Binding-site contacts:
Ligand atom CB contacts residue SER216 of chain 1.A at 3.8 Å.
Ligand atom OE1 contacts residue VAL414 of chain 1.A at 4.2 Å.
Ligand atom CD contacts residue TYR396 of chain 1.A at 3.8 Å (hydrophobic).
Ligand atom N contacts residue GLN215 of chain 1.A at 3.6 Å.
Ligand atom CD contacts residue GLN215 of chain 1.A at 4.1 Å.
Ligand atom CG contacts residue TYR179 of chain 1.A at 3.9 Å (hydrophobic).
Ligand atom CG contacts residue GLN215 of chain 1.A at 3.7 Å.
Ligand atom C contacts residue ASN318 of chain 1.A at 3.7 Å.
Ligand atom CB contacts residue TYR179 of chain 1.A at 4.3 Å (hydrophobic).
Ligand atom C contacts residue TYR344 of chain 1.A at 3.5 Å (hydrophobic).
Ligand atom CG contacts residue SER216 of chain 1.A at 4.0 Å.
Ligand atom OE2 contacts residue TYR396 of chain 1.A at 3.6 Å (h-bond).
Ligand atom CG contacts residue VAL414 of chain 1.A at 3.3 Å (hydrophobic).
Ligand atom N contacts residue GLU311 of chain 1.A at 2.9 Å (salt-bridge).
Ligand atom OXT contacts residue ASN318 of chain 1.A at 3.7 Å.
Ligand atom CA contacts residue GLU311 of chain 1.A at 4.3 Å.
Ligand atom OE2 contacts residue VAL414 of chain 1.A at 3.0 Å (h-bond).
Ligand atom CA contacts residue GLN215 of chain 1.A at 4.4 Å.
Ligand atom O contacts residue ASN318 of chain 1.A at 3.3 Å (h-bond).
Ligand atom O contacts residue CYS348 of chain 1.A at 4.0 Å.
Ligand atom CB contacts residue GLN215 of chain 1.A at 3.9 Å.
Ligand atom OE2 contacts residue SER216 of chain 1.A at 3.0 Å (h-bond).
Ligand atom OE2 contacts residue GLN215 of chain 1.A at 3.3 Å.
Ligand atom OXT contacts residue TYR344 of chain 1.A at 3.6 Å.
Ligand atom OXT contacts residue ASN265 of chain 1.A at 2.8 Å (h-bond).
Ligand atom OE1 contacts residue SER216 of chain 1.A at 3.0 Å (h-bond).
Ligand atom C contacts residue ASN265 of chain 1.A at 4.0 Å.
Ligand atom N contacts residue TYR179 of chain 1.A at 3.0 Å (h-bond).
Ligand atom O contacts residue TYR344 of chain 1.A at 2.8 Å (h-bond).
Ligand atom O contacts residue GLU311 of chain 1.A at 4.4 Å.
Ligand atom CD contacts residue VAL414 of chain 1.A at 3.7 Å (hydrophobic).
Ligand atom CD contacts residue GLY413 of chain 1.A at 4.5 Å.
Ligand atom OE1 contacts residue TYR396 of chain 1.A at 3.3 Å (h-bond).
Ligand atom OE2 contacts residue GLY413 of chain 1.A at 3.4 Å.
Ligand atom CA contacts residue TYR179 of chain 1.A at 3.7 Å (hydrophobic).
Ligand atom CD contacts residue SER216 of chain 1.A at 3.1 Å.

Sequence of chain 1.A:
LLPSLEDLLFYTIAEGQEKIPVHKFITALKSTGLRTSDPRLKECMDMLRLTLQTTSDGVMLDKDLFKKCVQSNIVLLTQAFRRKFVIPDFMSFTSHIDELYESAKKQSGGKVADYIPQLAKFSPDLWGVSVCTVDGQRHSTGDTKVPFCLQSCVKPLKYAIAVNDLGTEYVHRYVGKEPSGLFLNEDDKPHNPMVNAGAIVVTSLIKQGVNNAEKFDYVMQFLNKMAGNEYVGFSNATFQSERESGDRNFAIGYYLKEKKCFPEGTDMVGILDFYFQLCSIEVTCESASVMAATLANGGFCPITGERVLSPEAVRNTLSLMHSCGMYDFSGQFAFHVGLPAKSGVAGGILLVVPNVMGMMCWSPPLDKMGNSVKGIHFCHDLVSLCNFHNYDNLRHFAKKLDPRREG

The small molecule below binds the protein below.
Small molecule (SMILES): N[C@@H](CCC(=O)O)C(=O)O